Binding-site contacts:
Ligand atom C1 contacts residue ASN288 of chain 1.A at 1.4 Å.
Ligand atom C8 contacts residue LEU287 of chain 1.A at 4.3 Å (hydrophobic).
Ligand atom C5 contacts residue ASN288 of chain 1.A at 3.7 Å.
Ligand atom C4 contacts residue ASN288 of chain 1.A at 4.2 Å.
Ligand atom N2 contacts residue ASN288 of chain 1.A at 2.9 Å (h-bond).
Ligand atom O7 contacts residue ASN288 of chain 1.A at 3.1 Å (h-bond).
Ligand atom C8 contacts residue SER286 of chain 1.A at 3.2 Å.
Ligand atom C8 contacts residue ASN288 of chain 1.A at 4.4 Å.
Ligand atom C3 contacts residue ASN288 of chain 1.A at 3.8 Å.
Ligand atom N2 contacts residue SER286 of chain 1.A at 4.3 Å.
Ligand atom C7 contacts residue SER286 of chain 1.A at 4.1 Å.
Ligand atom C7 contacts residue ASN288 of chain 1.A at 3.2 Å.
Ligand atom O5 contacts residue ASN288 of chain 1.A at 2.4 Å (h-bond).
Ligand atom C2 contacts residue ASN288 of chain 1.A at 2.5 Å.

This protein binds this small molecule.
Small molecule (SMILES): CC(=O)N[C@@H]1[C@@H](O)[C@H](O)[C@@H](CO)O[C@H]1O

Sequence of chain 1.A:
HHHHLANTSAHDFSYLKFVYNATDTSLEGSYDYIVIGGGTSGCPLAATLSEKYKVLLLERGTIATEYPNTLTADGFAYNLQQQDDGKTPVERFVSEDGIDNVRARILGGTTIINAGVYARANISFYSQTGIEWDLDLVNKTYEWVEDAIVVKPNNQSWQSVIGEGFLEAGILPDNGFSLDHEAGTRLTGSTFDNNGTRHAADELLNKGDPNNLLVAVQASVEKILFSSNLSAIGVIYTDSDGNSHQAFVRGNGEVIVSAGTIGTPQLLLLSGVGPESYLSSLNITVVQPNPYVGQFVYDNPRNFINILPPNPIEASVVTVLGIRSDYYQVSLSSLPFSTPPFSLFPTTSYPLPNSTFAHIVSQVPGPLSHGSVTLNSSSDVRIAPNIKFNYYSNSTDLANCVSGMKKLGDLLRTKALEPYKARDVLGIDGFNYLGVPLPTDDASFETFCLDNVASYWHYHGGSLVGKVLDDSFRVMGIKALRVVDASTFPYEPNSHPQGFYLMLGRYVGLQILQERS